Sequence of chain 1.C:
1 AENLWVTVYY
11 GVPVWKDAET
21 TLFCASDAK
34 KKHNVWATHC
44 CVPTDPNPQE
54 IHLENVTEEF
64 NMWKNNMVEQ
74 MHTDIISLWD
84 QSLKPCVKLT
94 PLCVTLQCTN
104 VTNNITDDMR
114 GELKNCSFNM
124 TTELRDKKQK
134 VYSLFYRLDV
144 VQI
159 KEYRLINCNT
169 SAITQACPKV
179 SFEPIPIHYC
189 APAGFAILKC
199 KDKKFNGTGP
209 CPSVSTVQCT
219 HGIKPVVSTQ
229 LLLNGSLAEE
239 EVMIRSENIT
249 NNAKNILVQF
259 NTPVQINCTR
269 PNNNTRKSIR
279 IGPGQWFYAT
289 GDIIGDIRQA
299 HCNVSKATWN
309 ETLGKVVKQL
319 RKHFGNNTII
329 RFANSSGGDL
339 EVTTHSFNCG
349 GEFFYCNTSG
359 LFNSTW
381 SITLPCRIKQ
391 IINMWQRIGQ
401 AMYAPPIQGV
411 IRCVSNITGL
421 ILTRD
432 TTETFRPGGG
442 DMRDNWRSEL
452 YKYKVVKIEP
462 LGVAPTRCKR

The small molecule below binds the protein below.
Small molecule (SMILES): CC(=O)N[C@H]1[C@H](O[C@H]2[C@H](O)[C@@H](NC(C)=O)CO[C@@H]2CO)O[C@H](CO)[C@@H](O)[C@@H]1O

Binding-site contacts:
Ligand atom C7 contacts residue GLN100 of chain 1.C at 3.8 Å.
Ligand atom C8 contacts residue SER120 of chain 1.C at 3.6 Å.
Ligand atom C8 contacts residue ASN122 of chain 1.C at 4.0 Å.
Ligand atom C1 contacts residue ASN122 of chain 1.C at 1.4 Å.
Ligand atom C2 contacts residue ASN122 of chain 1.C at 2.4 Å.
Ligand atom C3 contacts residue ASN122 of chain 1.C at 3.6 Å.
Ligand atom C5 contacts residue ASN122 of chain 1.C at 3.6 Å.
Ligand atom C8 contacts residue PHE121 of chain 1.C at 3.8 Å (hydrophobic).
Ligand atom N2 contacts residue LYS133 of chain 1.C at 4.4 Å.
Ligand atom N2 contacts residue ASN122 of chain 1.C at 2.8 Å (h-bond).
Ligand atom O3 contacts residue GLN100 of chain 1.C at 4.0 Å.
Ligand atom O5 contacts residue ASN122 of chain 1.C at 2.4 Å (h-bond).
Ligand atom O7 contacts residue ASN122 of chain 1.C at 4.2 Å.
Ligand atom C8 contacts residue GLN100 of chain 1.C at 3.9 Å.
Ligand atom O7 contacts residue GLN100 of chain 1.C at 3.4 Å (h-bond).
Ligand atom C4 contacts residue ASN122 of chain 1.C at 4.1 Å.
Ligand atom C7 contacts residue ASN122 of chain 1.C at 3.7 Å.